A protein and the small-molecule ligand that binds it are described below.
Small molecule (SMILES): O=C(O)[C@H]1CN(CCCP(=O)(O)O)CCN1

Binding-site contacts:
Ligand atom O02 contacts residue GLY688 of chain 1.A at 3.4 Å.
Ligand atom O05 contacts residue SER511 of chain 1.A at 2.8 Å (h-bond).
Ligand atom O05 contacts residue THR513 of chain 1.A at 2.3 Å (h-bond).
Ligand atom P01 contacts residue VAL685 of chain 1.A at 4.0 Å.
Ligand atom C07 contacts residue GLY688 of chain 1.A at 3.9 Å.
Ligand atom P01 contacts residue GLY688 of chain 1.A at 4.3 Å.
Ligand atom C01 contacts residue HIS485 of chain 1.A at 3.7 Å.
Ligand atom C05 contacts residue ASP731 of chain 1.A at 3.0 Å.
Ligand atom C07 contacts residue SER689 of chain 1.A at 3.5 Å.
Ligand atom O03 contacts residue TYR730 of chain 1.A at 2.9 Å.
Ligand atom C08 contacts residue LEU512 of chain 1.A at 3.9 Å (hydrophobic).
Ligand atom C08 contacts residue THR513 of chain 1.A at 3.2 Å.
Ligand atom C08 contacts residue SER511 of chain 1.A at 3.8 Å.
Ligand atom P01 contacts residue THR690 of chain 1.A at 3.6 Å.
Ligand atom N02 contacts residue ASP731 of chain 1.A at 3.7 Å.
Ligand atom O05 contacts residue TYR761 of chain 1.A at 4.1 Å.
Ligand atom O02 contacts residue VAL685 of chain 1.A at 3.0 Å (h-bond).
Ligand atom C04 contacts residue SER689 of chain 1.A at 3.7 Å.
Ligand atom C01 contacts residue THR513 of chain 1.A at 4.1 Å.
Ligand atom O05 contacts residue LEU512 of chain 1.A at 2.8 Å.
Ligand atom O05 contacts residue HIS485 of chain 1.A at 3.6 Å (h-bond).
Ligand atom O02 contacts residue THR690 of chain 1.A at 2.9 Å (h-bond).
Ligand atom C07 contacts residue THR690 of chain 1.A at 4.2 Å.
Ligand atom C06 contacts residue SER689 of chain 1.A at 4.1 Å.
Ligand atom C08 contacts residue HIS485 of chain 1.A at 3.0 Å.
Ligand atom O01 contacts residue LEU512 of chain 1.A at 4.2 Å.
Ligand atom N02 contacts residue SER511 of chain 1.A at 4.2 Å.
Ligand atom C02 contacts residue THR513 of chain 1.A at 4.0 Å.
Ligand atom N02 contacts residue TYR761 of chain 1.A at 4.0 Å.
Ligand atom O04 contacts residue ASP731 of chain 1.A at 4.2 Å.
Ligand atom O03 contacts residue VAL685 of chain 1.A at 3.3 Å.
Ligand atom C03 contacts residue ASP731 of chain 1.A at 3.4 Å.
Ligand atom O01 contacts residue THR513 of chain 1.A at 3.6 Å.
Ligand atom N02 contacts residue THR513 of chain 1.A at 4.2 Å.
Ligand atom O04 contacts residue THR690 of chain 1.A at 3.3 Å.
Ligand atom O02 contacts residue SER689 of chain 1.A at 3.8 Å.
Ligand atom P01 contacts residue TYR730 of chain 1.A at 3.2 Å.
Ligand atom C06 contacts residue TYR730 of chain 1.A at 4.1 Å (hydrophobic).
Ligand atom O01 contacts residue HIS485 of chain 1.A at 2.3 Å (h-bond).
Ligand atom O04 contacts residue TYR730 of chain 1.A at 2.5 Å.

Sequence of chain 1.A:
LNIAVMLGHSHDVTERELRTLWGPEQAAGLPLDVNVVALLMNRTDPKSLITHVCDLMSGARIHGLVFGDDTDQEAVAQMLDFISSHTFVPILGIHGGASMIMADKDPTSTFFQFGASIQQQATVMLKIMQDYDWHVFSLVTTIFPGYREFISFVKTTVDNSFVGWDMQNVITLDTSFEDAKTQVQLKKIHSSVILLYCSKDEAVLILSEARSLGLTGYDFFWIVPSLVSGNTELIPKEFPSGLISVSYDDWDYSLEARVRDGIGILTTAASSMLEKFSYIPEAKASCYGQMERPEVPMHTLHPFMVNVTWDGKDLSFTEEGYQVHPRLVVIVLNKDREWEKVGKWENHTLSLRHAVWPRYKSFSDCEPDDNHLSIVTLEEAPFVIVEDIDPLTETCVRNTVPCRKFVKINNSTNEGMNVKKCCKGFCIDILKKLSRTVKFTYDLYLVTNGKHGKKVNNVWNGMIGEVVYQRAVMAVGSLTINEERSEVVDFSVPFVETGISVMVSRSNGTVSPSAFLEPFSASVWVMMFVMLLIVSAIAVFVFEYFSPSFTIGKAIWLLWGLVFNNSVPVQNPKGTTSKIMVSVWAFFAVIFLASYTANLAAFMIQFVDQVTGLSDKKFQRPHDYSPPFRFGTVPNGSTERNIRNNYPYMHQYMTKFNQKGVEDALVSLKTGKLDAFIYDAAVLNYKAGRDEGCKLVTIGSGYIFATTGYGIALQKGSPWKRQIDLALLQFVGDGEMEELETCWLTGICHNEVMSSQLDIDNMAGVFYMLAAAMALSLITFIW